Binding-site contacts:
Ligand atom C5 contacts residue ASN663 of chain 1.A at 3.6 Å.
Ligand atom N2 contacts residue ASN663 of chain 1.A at 3.0 Å (h-bond).
Ligand atom C2 contacts residue ASN663 of chain 1.A at 2.5 Å.
Ligand atom C8 contacts residue ASN663 of chain 1.A at 3.1 Å.
Ligand atom C4 contacts residue ASN663 of chain 1.A at 4.2 Å.
Ligand atom O5 contacts residue ASN663 of chain 1.A at 2.4 Å (h-bond).
Ligand atom C3 contacts residue ASN663 of chain 1.A at 3.8 Å.
Ligand atom C1 contacts residue ASN663 of chain 1.A at 1.4 Å.
Ligand atom C8 contacts residue GLN664 of chain 1.A at 4.0 Å.
Ligand atom C7 contacts residue ASN663 of chain 1.A at 3.2 Å.
Ligand atom O7 contacts residue ASN663 of chain 1.A at 3.8 Å.

A small-molecule ligand and the protein it binds are described below.
Small molecule (SMILES): CC(=O)N[C@@H]1[C@@H](O)[C@H](O)[C@@H](CO)O[C@H]1O

Sequence of chain 1.A:
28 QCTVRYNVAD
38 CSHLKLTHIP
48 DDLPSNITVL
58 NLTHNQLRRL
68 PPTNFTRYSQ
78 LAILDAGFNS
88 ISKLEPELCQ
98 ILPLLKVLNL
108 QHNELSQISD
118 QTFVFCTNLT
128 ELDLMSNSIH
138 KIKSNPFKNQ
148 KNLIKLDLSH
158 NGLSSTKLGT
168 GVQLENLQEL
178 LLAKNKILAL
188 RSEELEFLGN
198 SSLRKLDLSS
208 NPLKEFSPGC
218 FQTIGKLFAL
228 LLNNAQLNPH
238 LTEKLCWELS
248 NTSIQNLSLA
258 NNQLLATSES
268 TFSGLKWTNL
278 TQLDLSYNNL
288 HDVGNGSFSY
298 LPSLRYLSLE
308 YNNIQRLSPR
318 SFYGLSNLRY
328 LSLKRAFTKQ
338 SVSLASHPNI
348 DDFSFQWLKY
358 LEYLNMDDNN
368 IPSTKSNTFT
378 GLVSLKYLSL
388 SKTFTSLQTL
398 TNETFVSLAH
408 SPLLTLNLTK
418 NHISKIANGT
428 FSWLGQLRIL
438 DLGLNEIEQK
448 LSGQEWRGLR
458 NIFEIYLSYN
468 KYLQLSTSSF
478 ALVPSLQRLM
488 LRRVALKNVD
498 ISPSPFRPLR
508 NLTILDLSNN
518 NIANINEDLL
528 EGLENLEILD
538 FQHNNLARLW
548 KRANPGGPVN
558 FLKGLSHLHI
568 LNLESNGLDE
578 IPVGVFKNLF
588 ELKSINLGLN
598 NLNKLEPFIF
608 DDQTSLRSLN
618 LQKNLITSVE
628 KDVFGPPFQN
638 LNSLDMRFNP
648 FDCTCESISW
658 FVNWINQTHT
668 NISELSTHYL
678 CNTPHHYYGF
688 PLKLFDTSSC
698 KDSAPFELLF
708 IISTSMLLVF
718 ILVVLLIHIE